This small molecule binds to this protein.
Small molecule (SMILES): CC(c1ccc(O)cc1)c1ccc(O)cc1

Sequence of chain 2.A:
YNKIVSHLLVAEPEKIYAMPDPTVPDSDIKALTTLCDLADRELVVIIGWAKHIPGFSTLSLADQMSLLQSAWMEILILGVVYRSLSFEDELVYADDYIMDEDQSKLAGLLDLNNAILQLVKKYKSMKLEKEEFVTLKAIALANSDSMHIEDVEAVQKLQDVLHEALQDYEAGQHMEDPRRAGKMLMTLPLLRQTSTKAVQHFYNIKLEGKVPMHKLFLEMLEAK

Binding-site contacts:
Ligand atom CAE contacts residue LEU54 of chain 2.A at 3.9 Å (hydrophobic).
Ligand atom CAM contacts residue ILE132 of chain 2.A at 3.8 Å (hydrophobic).
Ligand atom OAC contacts residue ASN129 of chain 2.A at 2.9 Å (h-bond).
Ligand atom OAC contacts residue LEU125 of chain 2.A at 4.1 Å.
Ligand atom CAG contacts residue ALA214 of chain 2.A at 4.0 Å (hydrophobic).
Ligand atom CAF contacts residue LEU125 of chain 2.A at 4.1 Å (hydrophobic).
Ligand atom CAL contacts residue LEU92 of chain 2.A at 4.1 Å (hydrophobic).
Ligand atom CAM contacts residue TYR109 of chain 2.A at 3.5 Å (hydrophobic).
Ligand atom CAL contacts residue GLU58 of chain 2.A at 3.3 Å.
Ligand atom CAL contacts residue TYR109 of chain 2.A at 4.0 Å (hydrophobic).
Ligand atom OAB contacts residue ARG99 of chain 2.A at 3.1 Å (salt-bridge).
Ligand atom CAE contacts residue GLU58 of chain 2.A at 3.3 Å.
Ligand atom CAD contacts residue TYR109 of chain 2.A at 4.0 Å (hydrophobic).
Ligand atom CAK contacts residue MET89 of chain 2.A at 4.0 Å (hydrophobic).
Ligand atom OAB contacts residue LEU92 of chain 2.A at 4.0 Å.
Ligand atom OAC contacts residue TYR109 of chain 2.A at 3.6 Å.
Ligand atom CAG contacts residue PHE218 of chain 2.A at 3.7 Å (hydrophobic).
Ligand atom CAF contacts residue TYR109 of chain 2.A at 2.9 Å (hydrophobic).
Ligand atom CAD contacts residue LEU92 of chain 2.A at 3.7 Å (hydrophobic).
Ligand atom CAA contacts residue PHE218 of chain 2.A at 4.1 Å (hydrophobic).
Ligand atom CAO contacts residue TYR109 of chain 2.A at 4.1 Å (hydrophobic).
Ligand atom CAF contacts residue ASN129 of chain 2.A at 3.8 Å.
Ligand atom OAC contacts residue ILE132 of chain 2.A at 3.4 Å.
Ligand atom CAM contacts residue PHE218 of chain 2.A at 3.9 Å (hydrophobic).
Ligand atom CAE contacts residue TYR109 of chain 2.A at 4.1 Å (hydrophobic).
Ligand atom CAO contacts residue PHE218 of chain 2.A at 3.7 Å (hydrophobic).
Ligand atom CAN contacts residue TYR109 of chain 2.A at 4.1 Å (hydrophobic).
Ligand atom CAI contacts residue ALA55 of chain 2.A at 3.6 Å (hydrophobic).
Ligand atom CAF contacts residue PHE218 of chain 2.A at 4.0 Å (hydrophobic).
Ligand atom CAG contacts residue ILE132 of chain 2.A at 4.0 Å (hydrophobic).
Ligand atom OAC contacts residue LEU128 of chain 2.A at 3.5 Å.
Ligand atom CAK contacts residue PHE218 of chain 2.A at 3.5 Å (hydrophobic).
Ligand atom CAM contacts residue ASN129 of chain 2.A at 3.8 Å.
Ligand atom CAI contacts residue LEU51 of chain 2.A at 3.6 Å (hydrophobic).
Ligand atom CAA contacts residue MET89 of chain 2.A at 3.8 Å (hydrophobic).
Ligand atom OAB contacts residue GLU58 of chain 2.A at 2.5 Å (salt-bridge).
Ligand atom CAJ contacts residue TYR109 of chain 2.A at 3.4 Å (hydrophobic).
Ligand atom CAH contacts residue TYR109 of chain 2.A at 3.8 Å (hydrophobic).
Ligand atom CAE contacts residue ALA55 of chain 2.A at 4.0 Å (hydrophobic).
Ligand atom CAJ contacts residue PHE218 of chain 2.A at 3.8 Å (hydrophobic).